Sequence of chain 1.A:
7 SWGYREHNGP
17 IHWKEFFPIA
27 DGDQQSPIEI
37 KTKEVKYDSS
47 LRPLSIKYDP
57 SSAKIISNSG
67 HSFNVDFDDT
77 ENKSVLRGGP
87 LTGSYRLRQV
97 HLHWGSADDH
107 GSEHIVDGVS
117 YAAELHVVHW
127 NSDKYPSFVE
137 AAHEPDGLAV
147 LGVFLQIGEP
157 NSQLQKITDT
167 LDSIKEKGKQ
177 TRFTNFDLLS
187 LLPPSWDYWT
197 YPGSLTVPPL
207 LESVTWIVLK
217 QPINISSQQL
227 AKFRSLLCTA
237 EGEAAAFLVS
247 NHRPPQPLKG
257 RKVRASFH

Binding-site contacts:
Ligand atom O1 contacts residue LEU201 of chain 1.A at 3.1 Å.
Ligand atom O2 contacts residue TRP212 of chain 1.A at 4.0 Å.
Ligand atom N2 contacts residue LEU201 of chain 1.A at 3.7 Å.
Ligand atom N3 contacts residue VAL203 of chain 1.A at 3.1 Å.
Ligand atom C1 contacts residue VAL203 of chain 1.A at 4.1 Å (hydrophobic).
Ligand atom N1 contacts residue HIS97 of chain 1.A at 3.1 Å (h-bond).
Ligand atom O1 contacts residue SER200 of chain 1.A at 4.0 Å.
Ligand atom O1 contacts residue TRP212 of chain 1.A at 3.5 Å.
Ligand atom N1 contacts residue GLU109 of chain 1.A at 4.2 Å.
Ligand atom O2 contacts residue VAL124 of chain 1.A at 3.8 Å.
Ligand atom O1 contacts residue ZN1 of chain 1.C at 4.1 Å.
Ligand atom O2 contacts residue VAL146 of chain 1.A at 3.8 Å.
Ligand atom O1 contacts residue THR202 of chain 1.A at 2.8 Å (h-bond).
Ligand atom S2 contacts residue VAL124 of chain 1.A at 3.7 Å.
Ligand atom S1 contacts residue THR202 of chain 1.A at 3.7 Å.
Ligand atom S2 contacts residue LEU201 of chain 1.A at 4.2 Å.
Ligand atom S2 contacts residue HIS97 of chain 1.A at 3.7 Å.
Ligand atom N3 contacts residue LEU201 of chain 1.A at 3.3 Å.
Ligand atom N1 contacts residue HIS122 of chain 1.A at 3.5 Å (h-bond).
Ligand atom S1 contacts residue HIS122 of chain 1.A at 4.1 Å.
Ligand atom C2 contacts residue LEU201 of chain 1.A at 4.0 Å (hydrophobic).
Ligand atom O3 contacts residue VAL124 of chain 1.A at 3.8 Å.
Ligand atom N3 contacts residue THR202 of chain 1.A at 3.9 Å.
Ligand atom O2 contacts residue ZN1 of chain 1.C at 3.1 Å.
Ligand atom C4 contacts residue PHE134 of chain 1.A at 3.8 Å (hydrophobic).
Ligand atom N1 contacts residue THR202 of chain 1.A at 2.7 Å (h-bond).
Ligand atom C2 contacts residue VAL203 of chain 1.A at 4.2 Å (hydrophobic).
Ligand atom S2 contacts residue GLN95 of chain 1.A at 4.3 Å.
Ligand atom S1 contacts residue ZN1 of chain 1.C at 3.1 Å.
Ligand atom C1 contacts residue HIS97 of chain 1.A at 4.1 Å.
Ligand atom C1 contacts residue LEU201 of chain 1.A at 3.8 Å (hydrophobic).
Ligand atom N1 contacts residue HIS99 of chain 1.A at 3.4 Å (h-bond).
Ligand atom O2 contacts residue HIS122 of chain 1.A at 3.6 Å (h-bond).
Ligand atom S1 contacts residue HIS97 of chain 1.A at 3.8 Å.
Ligand atom N2 contacts residue VAL203 of chain 1.A at 3.1 Å.
Ligand atom C3 contacts residue PHE134 of chain 1.A at 3.6 Å (hydrophobic).
Ligand atom O3 contacts residue PHE134 of chain 1.A at 3.4 Å.
Ligand atom O3 contacts residue GLN95 of chain 1.A at 3.9 Å.
Ligand atom O2 contacts residue HIS97 of chain 1.A at 3.2 Å.
Ligand atom N1 contacts residue ZN1 of chain 1.C at 2.0 Å.

The small molecule below binds the protein below.
Small molecule (SMILES): CC(=O)Nc1nnc(S(N)(=O)=O)s1